Binding-site contacts:
Ligand atom C5 contacts residue ASN162 of chain 1.A at 3.5 Å.
Ligand atom C2 contacts residue ASN162 of chain 1.A at 2.6 Å.
Ligand atom N2 contacts residue ASN162 of chain 1.A at 3.1 Å (h-bond).
Ligand atom C7 contacts residue LEU163 of chain 1.A at 3.9 Å (hydrophobic).
Ligand atom C8 contacts residue LEU163 of chain 1.A at 3.8 Å (hydrophobic).
Ligand atom C7 contacts residue ASN162 of chain 1.A at 2.9 Å.
Ligand atom N2 contacts residue THR164 of chain 1.A at 4.1 Å.
Ligand atom O7 contacts residue VAL241 of chain 1.A at 4.4 Å.
Ligand atom O7 contacts residue THR164 of chain 1.A at 3.0 Å (h-bond).
Ligand atom O7 contacts residue ASN162 of chain 1.A at 2.5 Å (h-bond).
Ligand atom C4 contacts residue ASN162 of chain 1.A at 4.2 Å.
Ligand atom C8 contacts residue THR164 of chain 1.A at 3.5 Å.
Ligand atom O5 contacts residue ASN162 of chain 1.A at 2.2 Å (h-bond).
Ligand atom O6 contacts residue ASN162 of chain 1.A at 4.3 Å.
Ligand atom O7 contacts residue LEU163 of chain 1.A at 3.2 Å (h-bond).
Ligand atom C1 contacts residue ASN162 of chain 1.A at 1.4 Å.
Ligand atom C3 contacts residue ASN162 of chain 1.A at 3.9 Å.
Ligand atom C8 contacts residue ASN162 of chain 1.A at 3.3 Å.
Ligand atom C7 contacts residue THR164 of chain 1.A at 3.4 Å.

Sequence of chain 1.A:
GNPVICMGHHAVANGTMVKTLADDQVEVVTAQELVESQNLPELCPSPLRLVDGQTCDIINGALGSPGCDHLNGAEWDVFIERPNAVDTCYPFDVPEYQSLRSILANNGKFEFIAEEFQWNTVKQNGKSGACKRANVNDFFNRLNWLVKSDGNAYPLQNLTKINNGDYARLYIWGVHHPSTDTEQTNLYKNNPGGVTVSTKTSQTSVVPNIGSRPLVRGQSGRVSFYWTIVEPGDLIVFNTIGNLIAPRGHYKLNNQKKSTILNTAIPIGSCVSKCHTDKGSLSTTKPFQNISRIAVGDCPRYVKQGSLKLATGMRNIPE

This protein binds this small molecule.
Small molecule (SMILES): CC(=O)N[C@@H]1[C@@H](O)[C@H](O)[C@@H](CO)O[C@H]1O